Sequence of chain 28.G:
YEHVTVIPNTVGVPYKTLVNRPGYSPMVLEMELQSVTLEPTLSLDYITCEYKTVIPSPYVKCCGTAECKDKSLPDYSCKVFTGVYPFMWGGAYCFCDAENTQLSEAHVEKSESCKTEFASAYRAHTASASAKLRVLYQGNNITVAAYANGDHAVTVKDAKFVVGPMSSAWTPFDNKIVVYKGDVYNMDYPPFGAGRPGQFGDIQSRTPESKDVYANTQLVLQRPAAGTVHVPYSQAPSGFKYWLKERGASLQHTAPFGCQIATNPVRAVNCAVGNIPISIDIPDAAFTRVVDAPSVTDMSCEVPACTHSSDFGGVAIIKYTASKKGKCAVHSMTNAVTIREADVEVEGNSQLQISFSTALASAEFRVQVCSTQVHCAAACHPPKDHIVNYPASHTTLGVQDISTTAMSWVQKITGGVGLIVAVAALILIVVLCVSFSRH

Binding-site contacts:
Ligand atom O7 contacts residue ASN259 of chain 28.H at 2.9 Å (h-bond).
Ligand atom O5 contacts residue ASN259 of chain 28.H at 2.3 Å (h-bond).
Ligand atom C4 contacts residue ASN259 of chain 28.H at 4.2 Å.
Ligand atom O6 contacts residue THR116 of chain 28.G at 3.3 Å.
Ligand atom C3 contacts residue ASN259 of chain 28.H at 3.8 Å.
Ligand atom C2 contacts residue ASN259 of chain 28.H at 2.4 Å.
Ligand atom O7 contacts residue LYS181 of chain 28.G at 4.2 Å.
Ligand atom C1 contacts residue ASN259 of chain 28.H at 1.4 Å.
Ligand atom C7 contacts residue ASN259 of chain 28.H at 3.1 Å.
Ligand atom C6 contacts residue THR116 of chain 28.G at 3.8 Å.
Ligand atom C6 contacts residue LYS115 of chain 28.G at 4.1 Å.
Ligand atom O5 contacts residue THR116 of chain 28.G at 3.9 Å.
Ligand atom O6 contacts residue LYS115 of chain 28.G at 4.2 Å.
Ligand atom C8 contacts residue ASN259 of chain 28.H at 4.4 Å.
Ligand atom N2 contacts residue ASN259 of chain 28.H at 2.9 Å (h-bond).
Ligand atom C5 contacts residue THR116 of chain 28.G at 4.5 Å.
Ligand atom C5 contacts residue ASN259 of chain 28.H at 3.6 Å.

Sequence of chain 28.H:
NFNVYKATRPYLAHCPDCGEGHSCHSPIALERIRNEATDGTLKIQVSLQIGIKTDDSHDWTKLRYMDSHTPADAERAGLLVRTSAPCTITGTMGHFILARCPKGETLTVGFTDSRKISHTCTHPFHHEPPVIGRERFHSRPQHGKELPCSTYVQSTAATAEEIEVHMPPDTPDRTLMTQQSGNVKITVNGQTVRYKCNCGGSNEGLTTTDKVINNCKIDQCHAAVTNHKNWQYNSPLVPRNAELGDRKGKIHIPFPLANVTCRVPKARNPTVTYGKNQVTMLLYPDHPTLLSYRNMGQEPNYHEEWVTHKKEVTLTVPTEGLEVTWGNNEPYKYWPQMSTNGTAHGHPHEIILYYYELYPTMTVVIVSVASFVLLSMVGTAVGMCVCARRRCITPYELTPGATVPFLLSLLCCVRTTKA

This small molecule binds to this protein.
Small molecule (SMILES): CC(=O)N[C@@H]1[C@@H](O)[C@H](O)[C@@H](CO)O[C@H]1O